This protein binds this small molecule.
Small molecule (SMILES): Clc1ccc(C(c2ccc(Cl)cc2)C(Cl)(Cl)Cl)cc1

Binding-site contacts:
Ligand atom CL3 contacts residue MET46 of chain 1.F at 4.4 Å.
Ligand atom CL4 contacts residue LEU49 of chain 1.F at 4.0 Å.
Ligand atom C12 contacts residue LEU131 of chain 1.F at 4.0 Å (hydrophobic).
Ligand atom C14 contacts residue ILE127 of chain 1.F at 4.4 Å (hydrophobic).
Ligand atom CL4 contacts residue THR50 of chain 1.F at 3.8 Å.
Ligand atom C04 contacts residue LEU94 of chain 1.F at 4.2 Å (hydrophobic).
Ligand atom CL1 contacts residue GLU56 of chain 1.F at 3.1 Å.
Ligand atom C12 contacts residue ILE127 of chain 1.F at 4.4 Å (hydrophobic).
Ligand atom CL5 contacts residue LEU87 of chain 1.F at 4.1 Å.
Ligand atom CL5 contacts residue LEU228 of chain 1.F at 4.2 Å.
Ligand atom C03 contacts residue PHE107 of chain 1.F at 4.3 Å (hydrophobic).
Ligand atom C13 contacts residue MET91 of chain 1.F at 4.4 Å (hydrophobic).
Ligand atom CL1 contacts residue LEU52 of chain 1.F at 4.2 Å.
Ligand atom C01 contacts residue ALA53 of chain 1.F at 3.7 Å (hydrophobic).
Ligand atom C14 contacts residue MET91 of chain 1.F at 3.9 Å (hydrophobic).
Ligand atom CL2 contacts residue ILE127 of chain 1.F at 4.3 Å.
Ligand atom C11 contacts residue MET124 of chain 1.F at 3.9 Å (hydrophobic).
Ligand atom C01 contacts residue LEU49 of chain 1.F at 3.6 Å (hydrophobic).
Ligand atom C13 contacts residue LEU131 of chain 1.F at 3.9 Å (hydrophobic).
Ligand atom CL4 contacts residue MET46 of chain 1.F at 3.6 Å.
Ligand atom C10 contacts residue PHE107 of chain 1.F at 3.7 Å (hydrophobic).
Ligand atom C14 contacts residue MET124 of chain 1.F at 4.3 Å (hydrophobic).
Ligand atom C04 contacts residue LEU90 of chain 1.F at 4.0 Å (hydrophobic).
Ligand atom C11 contacts residue PHE107 of chain 1.F at 3.6 Å (hydrophobic).
Ligand atom C02 contacts residue ALA53 of chain 1.F at 3.6 Å (hydrophobic).
Ligand atom C13 contacts residue ILE127 of chain 1.F at 3.5 Å (hydrophobic).
Ligand atom C08 contacts residue LEU228 of chain 1.F at 4.4 Å (hydrophobic).
Ligand atom C12 contacts residue MET124 of chain 1.F at 3.3 Å (hydrophobic).
Ligand atom C02 contacts residue LEU49 of chain 1.F at 3.6 Å (hydrophobic).
Ligand atom CL2 contacts residue MET124 of chain 1.F at 3.4 Å.
Ligand atom C13 contacts residue MET124 of chain 1.F at 3.5 Å (hydrophobic).
Ligand atom CL2 contacts residue LEU131 of chain 1.F at 4.0 Å.
Ligand atom CL5 contacts residue ALA53 of chain 1.F at 3.6 Å.
Ligand atom C11 contacts residue LEU49 of chain 1.F at 3.8 Å (hydrophobic).
Ligand atom CL3 contacts residue LEU228 of chain 1.F at 3.3 Å.
Ligand atom CL2 contacts residue PHE128 of chain 1.F at 3.7 Å.
Ligand atom C02 contacts residue PHE107 of chain 1.F at 4.3 Å (hydrophobic).
Ligand atom C10 contacts residue LEU49 of chain 1.F at 3.9 Å (hydrophobic).
Ligand atom C05 contacts residue LEU90 of chain 1.F at 4.4 Å (hydrophobic).
Ligand atom CL1 contacts residue ARG97 of chain 1.F at 3.3 Å.

Sequence of chain 1.F:
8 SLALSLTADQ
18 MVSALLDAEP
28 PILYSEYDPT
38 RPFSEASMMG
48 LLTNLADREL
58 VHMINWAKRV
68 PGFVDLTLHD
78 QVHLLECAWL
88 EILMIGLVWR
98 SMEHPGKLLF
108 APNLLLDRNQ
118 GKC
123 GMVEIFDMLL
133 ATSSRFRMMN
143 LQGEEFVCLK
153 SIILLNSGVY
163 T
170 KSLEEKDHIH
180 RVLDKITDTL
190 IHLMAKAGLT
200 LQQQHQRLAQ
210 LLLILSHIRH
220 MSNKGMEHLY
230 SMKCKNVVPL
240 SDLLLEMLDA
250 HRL